Sequence of chain 1.C:
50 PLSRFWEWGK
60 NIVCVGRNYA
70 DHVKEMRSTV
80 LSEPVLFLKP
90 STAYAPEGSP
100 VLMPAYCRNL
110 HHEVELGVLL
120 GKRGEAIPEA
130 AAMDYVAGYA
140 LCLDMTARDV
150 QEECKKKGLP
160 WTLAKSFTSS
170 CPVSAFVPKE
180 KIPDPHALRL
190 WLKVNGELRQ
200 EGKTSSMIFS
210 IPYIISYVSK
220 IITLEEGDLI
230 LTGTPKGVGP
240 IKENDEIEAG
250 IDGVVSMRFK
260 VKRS

Binding-site contacts:
Ligand atom O3 contacts residue GLU112 of chain 1.C at 2.8 Å (salt-bridge).
Ligand atom O2 contacts residue GLY65 of chain 1.C at 3.5 Å.
Ligand atom C2 contacts residue ARG66 of chain 1.C at 3.6 Å.
Ligand atom O3 contacts residue PHE86 of chain 1.C at 4.2 Å.
Ligand atom C2 contacts residue GLU112 of chain 1.C at 3.8 Å.
Ligand atom C1 contacts residue GLU112 of chain 1.C at 3.6 Å.
Ligand atom O2 contacts residue ARG66 of chain 1.C at 2.7 Å (salt-bridge).
Ligand atom O1 contacts residue GLY65 of chain 1.C at 3.6 Å.
Ligand atom O4 contacts residue GLY65 of chain 1.C at 4.4 Å.
Ligand atom C2 contacts residue MG1 of chain 1.O at 2.8 Å.
Ligand atom O4 contacts residue GLU114 of chain 1.C at 3.2 Å (salt-bridge).
Ligand atom C2 contacts residue HIS71 of chain 1.C at 3.8 Å.
Ligand atom C2 contacts residue VAL64 of chain 1.C at 3.9 Å (hydrophobic).
Ligand atom C2 contacts residue GLY65 of chain 1.C at 3.7 Å.
Ligand atom C1 contacts residue ARG66 of chain 1.C at 4.2 Å.
Ligand atom O2 contacts residue HIS71 of chain 1.C at 3.2 Å.
Ligand atom C2 contacts residue GLY232 of chain 1.C at 4.2 Å.
Ligand atom O2 contacts residue MG1 of chain 1.O at 4.0 Å.
Ligand atom O2 contacts residue ASN67 of chain 1.C at 4.1 Å.
Ligand atom C1 contacts residue GLY65 of chain 1.C at 3.8 Å.
Ligand atom O1 contacts residue ARG66 of chain 1.C at 3.8 Å.
Ligand atom C1 contacts residue HIS71 of chain 1.C at 3.9 Å.
Ligand atom O2 contacts residue THR233 of chain 1.C at 4.2 Å.
Ligand atom O3 contacts residue ASP143 of chain 1.C at 3.4 Å (salt-bridge).
Ligand atom O4 contacts residue MG1 of chain 1.O at 2.1 Å.
Ligand atom O3 contacts residue GLU114 of chain 1.C at 4.2 Å.
Ligand atom C1 contacts residue MG1 of chain 1.O at 2.8 Å.
Ligand atom O3 contacts residue LYS164 of chain 1.C at 3.0 Å (salt-bridge).
Ligand atom C2 contacts residue THR233 of chain 1.C at 4.1 Å.
Ligand atom O4 contacts residue THR233 of chain 1.C at 3.2 Å (h-bond).
Ligand atom O4 contacts residue VAL64 of chain 1.C at 3.7 Å.
Ligand atom O4 contacts residue ASP143 of chain 1.C at 4.1 Å.
Ligand atom O1 contacts residue HIS71 of chain 1.C at 3.9 Å.
Ligand atom O2 contacts residue VAL64 of chain 1.C at 4.2 Å.
Ligand atom O4 contacts residue GLU112 of chain 1.C at 3.2 Å (salt-bridge).
Ligand atom C2 contacts residue GLU114 of chain 1.C at 4.3 Å.
Ligand atom O4 contacts residue GLY232 of chain 1.C at 3.4 Å.
Ligand atom C1 contacts residue LYS164 of chain 1.C at 4.1 Å.
Ligand atom O3 contacts residue MG1 of chain 1.O at 2.1 Å.
Ligand atom O1 contacts residue MG1 of chain 1.O at 4.0 Å.

The protein below binds the small molecule below.
Small molecule (SMILES): O=C([O-])C(=O)[O-]